Sequence of chain 1.B:
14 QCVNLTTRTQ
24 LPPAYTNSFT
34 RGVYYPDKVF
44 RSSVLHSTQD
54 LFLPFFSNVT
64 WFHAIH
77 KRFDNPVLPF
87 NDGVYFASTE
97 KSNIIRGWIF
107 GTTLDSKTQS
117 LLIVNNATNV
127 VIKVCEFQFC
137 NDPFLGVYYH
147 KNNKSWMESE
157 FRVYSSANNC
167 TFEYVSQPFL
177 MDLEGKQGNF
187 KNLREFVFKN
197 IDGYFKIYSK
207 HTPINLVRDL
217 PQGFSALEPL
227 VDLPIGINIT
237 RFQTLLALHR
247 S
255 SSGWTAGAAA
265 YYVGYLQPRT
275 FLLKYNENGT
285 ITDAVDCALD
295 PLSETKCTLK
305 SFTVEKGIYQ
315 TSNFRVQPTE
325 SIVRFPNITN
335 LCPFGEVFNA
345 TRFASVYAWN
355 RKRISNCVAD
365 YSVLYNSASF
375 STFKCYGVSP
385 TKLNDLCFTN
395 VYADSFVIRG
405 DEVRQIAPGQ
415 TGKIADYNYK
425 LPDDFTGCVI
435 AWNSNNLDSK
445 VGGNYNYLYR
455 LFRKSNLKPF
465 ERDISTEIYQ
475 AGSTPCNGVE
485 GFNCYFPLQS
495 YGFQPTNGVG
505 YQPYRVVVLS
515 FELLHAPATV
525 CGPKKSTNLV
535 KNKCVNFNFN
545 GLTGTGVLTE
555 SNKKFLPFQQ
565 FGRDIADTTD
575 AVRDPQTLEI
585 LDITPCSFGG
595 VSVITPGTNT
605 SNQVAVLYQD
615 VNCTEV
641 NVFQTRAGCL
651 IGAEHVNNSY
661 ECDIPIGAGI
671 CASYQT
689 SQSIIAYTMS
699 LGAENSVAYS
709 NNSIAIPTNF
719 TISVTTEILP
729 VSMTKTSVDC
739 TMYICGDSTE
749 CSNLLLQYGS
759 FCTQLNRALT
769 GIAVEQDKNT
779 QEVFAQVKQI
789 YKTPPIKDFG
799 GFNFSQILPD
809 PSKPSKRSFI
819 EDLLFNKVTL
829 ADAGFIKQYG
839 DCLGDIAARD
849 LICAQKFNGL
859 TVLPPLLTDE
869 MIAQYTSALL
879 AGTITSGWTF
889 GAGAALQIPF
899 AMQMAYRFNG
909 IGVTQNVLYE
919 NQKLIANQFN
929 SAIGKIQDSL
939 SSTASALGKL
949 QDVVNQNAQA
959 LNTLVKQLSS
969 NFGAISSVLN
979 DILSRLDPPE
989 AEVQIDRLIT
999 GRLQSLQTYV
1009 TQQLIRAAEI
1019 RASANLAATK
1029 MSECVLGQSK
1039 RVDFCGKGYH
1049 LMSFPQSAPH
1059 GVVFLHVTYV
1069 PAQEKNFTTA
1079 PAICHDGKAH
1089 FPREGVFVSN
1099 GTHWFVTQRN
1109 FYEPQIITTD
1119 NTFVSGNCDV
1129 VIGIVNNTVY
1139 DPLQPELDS

A small-molecule ligand and the protein it binds are described below.
Small molecule (SMILES): CC(=O)N[C@@H]1[C@@H](O)[C@H](O)[C@@H](CO)O[C@H]1O

Binding-site contacts:
Ligand atom C2 contacts residue ASN709 of chain 1.B at 2.5 Å.
Ligand atom C7 contacts residue ASN709 of chain 1.B at 3.2 Å.
Ligand atom C6 contacts residue ASN710 of chain 1.B at 3.3 Å.
Ligand atom C5 contacts residue ASN710 of chain 1.B at 4.2 Å.
Ligand atom O7 contacts residue ASN709 of chain 1.B at 2.9 Å (h-bond).
Ligand atom C1 contacts residue ASN709 of chain 1.B at 1.4 Å.
Ligand atom O6 contacts residue ASN710 of chain 1.B at 2.6 Å (h-bond).
Ligand atom C3 contacts residue ASN709 of chain 1.B at 3.8 Å.
Ligand atom C5 contacts residue ASN709 of chain 1.B at 3.7 Å.
Ligand atom C2 contacts residue ASP796 of chain 1.C at 4.0 Å.
Ligand atom C1 contacts residue ASP796 of chain 1.C at 4.5 Å.
Ligand atom C4 contacts residue ASN709 of chain 1.B at 4.2 Å.
Ligand atom N2 contacts residue ASP796 of chain 1.C at 3.7 Å.
Ligand atom N2 contacts residue ASN709 of chain 1.B at 2.9 Å (h-bond).
Ligand atom O5 contacts residue ASN710 of chain 1.B at 3.9 Å.
Ligand atom O5 contacts residue ASN709 of chain 1.B at 2.4 Å (h-bond).

Sequence of chain 1.C:
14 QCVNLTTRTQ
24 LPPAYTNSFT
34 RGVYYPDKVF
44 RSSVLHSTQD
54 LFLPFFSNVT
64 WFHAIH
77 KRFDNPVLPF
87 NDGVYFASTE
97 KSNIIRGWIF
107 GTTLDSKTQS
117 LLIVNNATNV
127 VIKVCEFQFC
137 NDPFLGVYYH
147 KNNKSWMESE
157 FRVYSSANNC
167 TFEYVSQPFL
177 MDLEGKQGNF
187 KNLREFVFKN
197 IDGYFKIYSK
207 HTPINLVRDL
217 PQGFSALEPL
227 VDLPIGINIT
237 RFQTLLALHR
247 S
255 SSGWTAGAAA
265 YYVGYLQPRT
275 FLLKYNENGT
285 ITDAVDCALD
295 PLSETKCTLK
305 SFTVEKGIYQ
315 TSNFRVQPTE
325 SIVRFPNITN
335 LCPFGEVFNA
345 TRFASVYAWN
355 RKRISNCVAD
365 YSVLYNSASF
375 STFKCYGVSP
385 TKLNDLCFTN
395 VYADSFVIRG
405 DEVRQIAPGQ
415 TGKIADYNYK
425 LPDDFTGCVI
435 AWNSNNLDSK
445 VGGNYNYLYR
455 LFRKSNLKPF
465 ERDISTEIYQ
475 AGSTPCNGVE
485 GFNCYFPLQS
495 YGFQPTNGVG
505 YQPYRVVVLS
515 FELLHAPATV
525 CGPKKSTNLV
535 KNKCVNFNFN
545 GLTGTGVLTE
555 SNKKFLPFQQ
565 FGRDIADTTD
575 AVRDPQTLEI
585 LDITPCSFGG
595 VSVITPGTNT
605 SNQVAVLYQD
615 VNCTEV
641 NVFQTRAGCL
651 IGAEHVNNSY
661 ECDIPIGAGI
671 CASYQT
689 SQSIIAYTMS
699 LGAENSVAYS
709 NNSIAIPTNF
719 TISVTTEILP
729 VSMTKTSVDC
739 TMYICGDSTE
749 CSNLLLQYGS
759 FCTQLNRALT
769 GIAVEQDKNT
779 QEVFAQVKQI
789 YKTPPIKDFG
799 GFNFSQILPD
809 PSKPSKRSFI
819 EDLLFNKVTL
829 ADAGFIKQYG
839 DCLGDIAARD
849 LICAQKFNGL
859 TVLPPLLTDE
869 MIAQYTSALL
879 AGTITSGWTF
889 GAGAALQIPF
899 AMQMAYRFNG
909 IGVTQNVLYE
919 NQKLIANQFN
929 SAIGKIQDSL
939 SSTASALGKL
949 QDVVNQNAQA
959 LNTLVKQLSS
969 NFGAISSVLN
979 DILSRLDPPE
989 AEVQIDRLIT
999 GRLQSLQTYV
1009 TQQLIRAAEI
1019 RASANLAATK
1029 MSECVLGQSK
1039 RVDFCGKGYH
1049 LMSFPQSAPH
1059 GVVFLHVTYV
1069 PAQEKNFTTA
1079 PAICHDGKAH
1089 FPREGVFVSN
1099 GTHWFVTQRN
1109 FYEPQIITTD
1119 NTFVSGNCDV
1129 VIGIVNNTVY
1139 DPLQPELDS